Binding-site contacts:
Ligand atom C3 contacts residue ASN47 of chain 23.F at 3.9 Å.
Ligand atom C7 contacts residue ASN47 of chain 23.F at 3.8 Å.
Ligand atom C1 contacts residue ASN47 of chain 23.F at 1.4 Å.
Ligand atom C5 contacts residue ASN47 of chain 23.F at 3.4 Å.
Ligand atom O5 contacts residue ASN47 of chain 23.F at 2.2 Å (h-bond).
Ligand atom C6 contacts residue ASN47 of chain 23.F at 4.0 Å.
Ligand atom N2 contacts residue ASN47 of chain 23.F at 3.2 Å (h-bond).
Ligand atom C2 contacts residue ASN47 of chain 23.F at 2.6 Å.
Ligand atom C4 contacts residue ASN47 of chain 23.F at 4.2 Å.
Ligand atom O7 contacts residue ASN47 of chain 23.F at 3.9 Å.

The small molecule below binds the protein below.
Small molecule (SMILES): CC(=O)N[C@H]1[C@H](O[C@H]2[C@H](O)[C@@H](NC(C)=O)CO[C@@H]2CO)O[C@H](CO)[C@@H](O)[C@@H]1O

Sequence of chain 23.F:
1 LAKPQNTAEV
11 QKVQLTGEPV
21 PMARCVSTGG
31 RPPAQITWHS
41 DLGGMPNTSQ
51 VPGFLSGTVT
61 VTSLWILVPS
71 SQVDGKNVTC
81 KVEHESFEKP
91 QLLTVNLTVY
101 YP